This small molecule binds to this protein.
Small molecule (SMILES): C=CC1=C(C)[C@@H](CC2=N/C(=C\c3[nH]c(/C=C4\NC(=O)C(C)=C4C=C)c(C)c3CCC(=O)O)C(CCC(=O)O)=C2C)NC1=O

Sequence of chain 1.L:
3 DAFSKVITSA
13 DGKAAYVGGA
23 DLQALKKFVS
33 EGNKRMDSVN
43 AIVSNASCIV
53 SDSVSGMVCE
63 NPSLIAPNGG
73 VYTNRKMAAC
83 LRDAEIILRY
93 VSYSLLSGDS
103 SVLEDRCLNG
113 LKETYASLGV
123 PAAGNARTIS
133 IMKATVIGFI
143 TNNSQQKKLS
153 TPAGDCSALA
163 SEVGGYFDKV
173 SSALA

Sequence of chain 1.K:
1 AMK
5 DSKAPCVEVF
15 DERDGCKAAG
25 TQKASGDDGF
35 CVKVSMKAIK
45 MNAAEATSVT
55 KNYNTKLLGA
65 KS

Binding-site contacts:
Ligand atom C3D contacts residue CYS61 of chain 1.L at 2.8 Å (hydrophobic).
Ligand atom CBA contacts residue ILE51 of chain 1.L at 3.6 Å (hydrophobic).
Ligand atom CGC contacts residue ALA136 of chain 1.L at 3.5 Å (hydrophobic).
Ligand atom CMD contacts residue ASP54 of chain 1.L at 3.5 Å.
Ligand atom CAD contacts residue CYS61 of chain 1.L at 1.8 Å (hydrophobic).
Ligand atom O1B contacts residue LYS65 of chain 1.K at 3.1 Å (salt-bridge).
Ligand atom CAA contacts residue CYS50 of chain 1.L at 2.6 Å (hydrophobic).
Ligand atom CMC contacts residue LYS65 of chain 1.K at 3.6 Å.
Ligand atom CBD contacts residue CYS61 of chain 1.L at 2.9 Å (hydrophobic).
Ligand atom O1C contacts residue ARG129 of chain 1.L at 3.5 Å (salt-bridge).
Ligand atom CMA contacts residue LYS149 of chain 1.L at 3.6 Å.
Ligand atom OA contacts residue GLN148 of chain 1.L at 2.8 Å (h-bond).
Ligand atom OA contacts residue SER146 of chain 1.L at 3.6 Å.
Ligand atom C4B contacts residue THR137 of chain 1.L at 3.5 Å.
Ligand atom NB contacts residue THR137 of chain 1.L at 3.4 Å (h-bond).
Ligand atom NC contacts residue ALA64 of chain 1.K at 3.5 Å.
Ligand atom NA contacts residue GLN148 of chain 1.L at 3.0 Å (h-bond).
Ligand atom NB contacts residue ASP54 of chain 1.L at 2.9 Å (salt-bridge).
Ligand atom CBD contacts residue TYR57 of chain 1.K at 3.6 Å (hydrophobic).
Ligand atom CAC contacts residue LYS65 of chain 1.K at 3.5 Å.
Ligand atom CBA contacts residue CYS50 of chain 1.L at 1.8 Å (hydrophobic).
Ligand atom CMD contacts residue GLY58 of chain 1.L at 3.6 Å.
Ligand atom OA contacts residue LYS149 of chain 1.L at 2.8 Å (salt-bridge).
Ligand atom CBC contacts residue ALA136 of chain 1.L at 3.5 Å (hydrophobic).
Ligand atom C1A contacts residue GLN148 of chain 1.L at 3.0 Å.
Ligand atom CBD contacts residue ASN58 of chain 1.K at 3.6 Å.
Ligand atom OD contacts residue CYS61 of chain 1.L at 3.4 Å (h-bond).
Ligand atom C1B contacts residue THR137 of chain 1.L at 3.6 Å.
Ligand atom CMC contacts residue ARG129 of chain 1.L at 3.6 Å.
Ligand atom OA contacts residue GLN147 of chain 1.L at 3.5 Å (h-bond).
Ligand atom NB contacts residue ALA64 of chain 1.K at 3.5 Å.
Ligand atom O2B contacts residue ALA64 of chain 1.K at 3.5 Å.
Ligand atom CAD contacts residue TYR57 of chain 1.K at 3.3 Å (hydrophobic).
Ligand atom NC contacts residue ASP54 of chain 1.L at 2.9 Å (salt-bridge).
Ligand atom C2C contacts residue LYS65 of chain 1.K at 3.6 Å.
Ligand atom OD contacts residue SER66 of chain 1.K at 3.4 Å.
Ligand atom C3C contacts residue LYS65 of chain 1.K at 3.4 Å.
Ligand atom C4D contacts residue CYS61 of chain 1.L at 3.4 Å (hydrophobic).
Ligand atom ND contacts residue LYS65 of chain 1.K at 3.0 Å (salt-bridge).
Ligand atom CAB contacts residue ALA136 of chain 1.L at 3.4 Å (hydrophobic).